Binding-site contacts:
Ligand atom O3P contacts residue 3AM1 of chain 5.N at 2.5 Å (h-bond).
Ligand atom C3' contacts residue 3GP1 of chain 3.M at 3.1 Å.
Ligand atom C8 contacts residue TYR10 of chain 3.A at 3.1 Å (hydrophobic).
Ligand atom O2' contacts residue 3GP1 of chain 5.M at 0.2 Å (h-bond).
Ligand atom C2 contacts residue 3GP1 of chain 5.M at 0.3 Å.
Ligand atom O2P contacts residue 3GP1 of chain 5.M at 0.3 Å (h-bond).
Ligand atom N6 contacts residue 3GP1 of chain 5.M at 0.3 Å (h-bond).
Ligand atom O3' contacts residue 3GP1 of chain 3.M at 2.5 Å (h-bond).
Ligand atom O4' contacts residue 3GP1 of chain 5.M at 0.2 Å (h-bond).
Ligand atom P contacts residue 3GP1 of chain 3.M at 1.6 Å.
Ligand atom C3' contacts residue 3GP1 of chain 5.M at 0.2 Å.
Ligand atom N3 contacts residue 3GP1 of chain 5.M at 0.3 Å (h-bond).
Ligand atom C2' contacts residue 3GP1 of chain 5.M at 0.2 Å.
Ligand atom O3P contacts residue 3GP1 of chain 3.M at 2.5 Å (h-bond).
Ligand atom O5' contacts residue 3GP1 of chain 5.M at 0.1 Å (h-bond).
Ligand atom C5' contacts residue 3GP1 of chain 3.M at 2.6 Å.
Ligand atom O5' contacts residue 3GP1 of chain 3.M at 1.6 Å.
Ligand atom N1 contacts residue ARG11 of chain 5.A at 3.1 Å (salt-bridge).
Ligand atom N7 contacts residue 3GP1 of chain 5.M at 0.1 Å (h-bond).
Ligand atom O3P contacts residue 3GP1 of chain 5.M at 0.3 Å (h-bond).
Ligand atom P contacts residue 3GP1 of chain 5.M at 0.2 Å.
Ligand atom O3' contacts residue 3GP1 of chain 5.M at 0.2 Å (h-bond).
Ligand atom C5' contacts residue 3AM1 of chain 5.N at 2.7 Å.
Ligand atom O2P contacts residue 3GP1 of chain 3.M at 2.5 Å (h-bond).
Ligand atom O3' contacts residue 3AM1 of chain 5.N at 2.5 Å (h-bond).
Ligand atom C3' contacts residue 3AM1 of chain 5.N at 3.2 Å.
Ligand atom C5' contacts residue 3GP1 of chain 5.M at 0.1 Å.
Ligand atom N9 contacts residue 3GP1 of chain 5.M at 0.2 Å (h-bond).
Ligand atom C5 contacts residue 3GP1 of chain 5.M at 0.1 Å.
Ligand atom O2P contacts residue LYS25 of chain 3.A at 3.1 Å (salt-bridge).
Ligand atom C6 contacts residue 3GP1 of chain 5.M at 0.1 Å.
Ligand atom C8 contacts residue 3GP1 of chain 5.M at 0.1 Å.
Ligand atom N1 contacts residue 3GP1 of chain 5.M at 0.3 Å (h-bond).
Ligand atom C1' contacts residue 3GP1 of chain 5.M at 0.2 Å.
Ligand atom O2P contacts residue 3AM1 of chain 5.N at 2.5 Å (h-bond).
Ligand atom C4 contacts residue 3GP1 of chain 5.M at 0.2 Å.
Ligand atom O5' contacts residue 3AM1 of chain 5.N at 1.6 Å.
Ligand atom P contacts residue 3AM1 of chain 5.N at 1.6 Å.
Ligand atom O2P contacts residue TYR10 of chain 5.A at 2.4 Å (h-bond).
Ligand atom C4' contacts residue 3GP1 of chain 5.M at 0.2 Å.

Sequence of chain 5.A:
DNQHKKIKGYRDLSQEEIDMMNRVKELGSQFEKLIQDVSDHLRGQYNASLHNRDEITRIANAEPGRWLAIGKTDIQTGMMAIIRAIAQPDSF

This small molecule binds to this protein.
Small molecule (SMILES): Nc1ncnc2c1ncn2[C@@H]1O[C@H](CO)[C@@H](OP(=O)(O)O)[C@H]1O

Sequence of chain 3.A:
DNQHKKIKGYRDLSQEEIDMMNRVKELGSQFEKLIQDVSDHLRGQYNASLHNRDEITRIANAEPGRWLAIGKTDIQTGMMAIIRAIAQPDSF